Sequence of chain 1.A:
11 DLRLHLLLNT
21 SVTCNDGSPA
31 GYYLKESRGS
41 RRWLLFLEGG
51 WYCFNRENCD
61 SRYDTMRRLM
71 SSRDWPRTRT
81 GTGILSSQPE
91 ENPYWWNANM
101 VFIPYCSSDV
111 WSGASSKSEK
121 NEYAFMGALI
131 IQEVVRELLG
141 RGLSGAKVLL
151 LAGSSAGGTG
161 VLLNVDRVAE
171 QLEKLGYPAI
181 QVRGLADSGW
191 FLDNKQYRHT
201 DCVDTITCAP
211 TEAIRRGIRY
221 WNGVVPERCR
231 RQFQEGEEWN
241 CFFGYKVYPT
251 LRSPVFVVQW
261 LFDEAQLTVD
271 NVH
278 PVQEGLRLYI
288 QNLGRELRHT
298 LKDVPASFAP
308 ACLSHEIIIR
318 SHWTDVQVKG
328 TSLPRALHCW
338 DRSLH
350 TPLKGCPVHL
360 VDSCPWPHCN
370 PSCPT

Binding-site contacts:
Ligand atom C5 contacts residue ASN19 of chain 1.A at 3.6 Å.
Ligand atom O7 contacts residue ASN19 of chain 1.A at 4.1 Å.
Ligand atom N2 contacts residue ASN19 of chain 1.A at 2.9 Å (h-bond).
Ligand atom C4 contacts residue ASN19 of chain 1.A at 4.0 Å.
Ligand atom C6 contacts residue VAL22 of chain 1.A at 4.3 Å (hydrophobic).
Ligand atom C3 contacts residue ASN19 of chain 1.A at 3.7 Å.
Ligand atom O7 contacts residue ARG136 of chain 1.A at 4.4 Å.
Ligand atom C1 contacts residue VAL22 of chain 1.A at 4.4 Å (hydrophobic).
Ligand atom O6 contacts residue LEU129 of chain 1.A at 4.2 Å.
Ligand atom O5 contacts residue ASN19 of chain 1.A at 2.3 Å (h-bond).
Ligand atom C1 contacts residue GLU133 of chain 1.A at 4.4 Å.
Ligand atom C7 contacts residue ASN19 of chain 1.A at 3.8 Å.
Ligand atom C2 contacts residue ASN19 of chain 1.A at 2.3 Å.
Ligand atom C1 contacts residue ASN19 of chain 1.A at 1.4 Å.
Ligand atom O5 contacts residue VAL22 of chain 1.A at 3.6 Å.
Ligand atom O6 contacts residue VAL22 of chain 1.A at 4.1 Å.
Ligand atom O6 contacts residue GLU133 of chain 1.A at 4.5 Å.
Ligand atom O5 contacts residue GLU133 of chain 1.A at 4.1 Å.

This small molecule binds to this protein.
Small molecule (SMILES): CC(=O)N[C@@H]1[C@@H](O)[C@H](O)[C@@H](CO)O[C@H]1O